Sequence of chain 1.B:
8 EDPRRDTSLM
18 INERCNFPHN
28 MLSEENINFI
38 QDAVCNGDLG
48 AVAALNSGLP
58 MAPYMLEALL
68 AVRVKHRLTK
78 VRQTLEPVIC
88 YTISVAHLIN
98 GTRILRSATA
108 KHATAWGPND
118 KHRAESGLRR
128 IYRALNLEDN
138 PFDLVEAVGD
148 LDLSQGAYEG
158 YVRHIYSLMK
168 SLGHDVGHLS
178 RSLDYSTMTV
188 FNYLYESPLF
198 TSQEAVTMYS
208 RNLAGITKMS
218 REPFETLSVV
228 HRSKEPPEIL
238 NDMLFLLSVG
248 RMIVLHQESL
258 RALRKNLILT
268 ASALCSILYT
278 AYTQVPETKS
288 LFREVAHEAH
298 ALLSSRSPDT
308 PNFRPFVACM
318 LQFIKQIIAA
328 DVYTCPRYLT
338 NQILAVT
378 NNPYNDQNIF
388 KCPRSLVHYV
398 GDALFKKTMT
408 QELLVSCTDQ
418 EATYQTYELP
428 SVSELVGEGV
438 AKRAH

A protein and the small-molecule ligand that binds it are described below.
Small molecule (SMILES): C[C@@H](O)[C@@H](C)O

Binding-site contacts:
Ligand atom C1 contacts residue LEU52 of chain 1.B at 4.1 Å (hydrophobic).
Ligand atom C2 contacts residue LEU52 of chain 1.B at 4.4 Å (hydrophobic).
Ligand atom C1 contacts residue LEU56 of chain 1.B at 4.0 Å (hydrophobic).
Ligand atom C1 contacts residue ALA51 of chain 1.B at 3.6 Å (hydrophobic).
Ligand atom O6 contacts residue LEU66 of chain 1.B at 4.5 Å.
Ligand atom O6 contacts residue HIS73 of chain 1.A at 4.2 Å.
Ligand atom C1 contacts residue TYR190 of chain 1.B at 3.6 Å (hydrophobic).
Ligand atom C3 contacts residue ALA48 of chain 1.B at 4.3 Å (hydrophobic).
Ligand atom C4 contacts residue LEU52 of chain 1.B at 3.8 Å (hydrophobic).
Ligand atom C4 contacts residue ALA48 of chain 1.B at 3.5 Å (hydrophobic).
Ligand atom O5 contacts residue TYR190 of chain 1.B at 2.8 Å (h-bond).
Ligand atom C2 contacts residue TYR190 of chain 1.B at 3.6 Å (hydrophobic).
Ligand atom C2 contacts residue LEU66 of chain 1.B at 4.3 Å (hydrophobic).

Sequence of chain 1.A:
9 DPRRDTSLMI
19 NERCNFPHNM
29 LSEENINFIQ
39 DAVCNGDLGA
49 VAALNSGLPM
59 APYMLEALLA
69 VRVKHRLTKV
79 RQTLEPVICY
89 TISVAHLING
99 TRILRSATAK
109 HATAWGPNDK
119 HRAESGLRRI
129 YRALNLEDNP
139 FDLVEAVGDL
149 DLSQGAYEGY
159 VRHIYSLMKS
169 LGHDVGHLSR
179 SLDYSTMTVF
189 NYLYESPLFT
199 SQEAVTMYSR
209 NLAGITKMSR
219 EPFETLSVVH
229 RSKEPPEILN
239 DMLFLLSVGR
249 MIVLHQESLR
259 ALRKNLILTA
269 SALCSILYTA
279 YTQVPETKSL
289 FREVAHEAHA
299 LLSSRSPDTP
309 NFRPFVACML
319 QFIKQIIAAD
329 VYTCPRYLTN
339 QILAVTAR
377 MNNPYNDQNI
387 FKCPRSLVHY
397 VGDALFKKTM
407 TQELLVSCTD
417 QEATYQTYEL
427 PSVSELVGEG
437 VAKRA